Binding-site contacts:
Ligand atom CAM contacts residue ASN108 of chain 1.B at 3.7 Å.
Ligand atom NAG contacts residue NDP1 of chain 1.G at 3.3 Å (h-bond).
Ligand atom C6 contacts residue PHE58 of chain 1.B at 3.7 Å (hydrophobic).
Ligand atom C4 contacts residue ASP54 of chain 1.B at 3.5 Å.
Ligand atom N1 contacts residue CYS15 of chain 1.B at 3.5 Å.
Ligand atom N1 contacts residue ILE14 of chain 1.B at 3.4 Å (h-bond).
Ligand atom C2 contacts residue PHE58 of chain 1.B at 3.8 Å (hydrophobic).
Ligand atom CBA contacts residue PHE116 of chain 1.B at 3.4 Å (hydrophobic).
Ligand atom C5 contacts residue NDP1 of chain 1.G at 3.5 Å.
Ligand atom CAP contacts residue PHE58 of chain 1.B at 3.7 Å (hydrophobic).
Ligand atom OBD contacts residue ARG122 of chain 1.B at 3.1 Å (salt-bridge).
Ligand atom CAJ contacts residue ASP54 of chain 1.B at 3.5 Å.
Ligand atom OBC contacts residue ARG122 of chain 1.B at 3.0 Å (salt-bridge).
Ligand atom CAY contacts residue PHE116 of chain 1.B at 3.8 Å (hydrophobic).
Ligand atom OBD contacts residue PHE58 of chain 1.B at 3.3 Å.
Ligand atom CAM contacts residue LEU46 of chain 1.B at 3.6 Å (hydrophobic).
Ligand atom NAG contacts residue ILE14 of chain 1.B at 2.9 Å (h-bond).
Ligand atom C6 contacts residue ILE14 of chain 1.B at 3.6 Å (hydrophobic).
Ligand atom N1 contacts residue NDP1 of chain 1.G at 3.6 Å.
Ligand atom NAG contacts residue LEU164 of chain 1.B at 3.3 Å (h-bond).
Ligand atom CAM contacts residue NDP1 of chain 1.G at 3.2 Å.
Ligand atom CL contacts residue ILE112 of chain 1.B at 3.8 Å.
Ligand atom CAS contacts residue LEU46 of chain 1.B at 3.6 Å (hydrophobic).
Ligand atom C6 contacts residue NDP1 of chain 1.G at 3.2 Å.
Ligand atom NAH contacts residue ILE14 of chain 1.B at 3.7 Å.
Ligand atom CBB contacts residue ARG122 of chain 1.B at 3.4 Å.
Ligand atom C2 contacts residue ASP54 of chain 1.B at 3.5 Å.
Ligand atom N1 contacts residue ALA16 of chain 1.B at 3.8 Å.
Ligand atom CAI contacts residue NDP1 of chain 1.G at 3.6 Å.
Ligand atom OBC contacts residue ARG59 of chain 1.B at 3.6 Å.
Ligand atom CAN contacts residue NDP1 of chain 1.G at 3.6 Å.
Ligand atom CAN contacts residue ASN108 of chain 1.B at 2.9 Å.
Ligand atom N1 contacts residue PHE58 of chain 1.B at 3.6 Å.
Ligand atom NAH contacts residue CYS15 of chain 1.B at 3.6 Å.
Ligand atom NAH contacts residue ASP54 of chain 1.B at 2.9 Å (salt-bridge).
Ligand atom N3 contacts residue ASP54 of chain 1.B at 2.7 Å (salt-bridge).
Ligand atom CAL contacts residue NDP1 of chain 1.G at 3.1 Å.
Ligand atom NAH contacts residue THR185 of chain 1.B at 3.5 Å (h-bond).
Ligand atom NAG contacts residue TYR170 of chain 1.B at 3.4 Å (h-bond).
Ligand atom CAO contacts residue ASN108 of chain 1.B at 3.7 Å.

Sequence of chain 1.B:
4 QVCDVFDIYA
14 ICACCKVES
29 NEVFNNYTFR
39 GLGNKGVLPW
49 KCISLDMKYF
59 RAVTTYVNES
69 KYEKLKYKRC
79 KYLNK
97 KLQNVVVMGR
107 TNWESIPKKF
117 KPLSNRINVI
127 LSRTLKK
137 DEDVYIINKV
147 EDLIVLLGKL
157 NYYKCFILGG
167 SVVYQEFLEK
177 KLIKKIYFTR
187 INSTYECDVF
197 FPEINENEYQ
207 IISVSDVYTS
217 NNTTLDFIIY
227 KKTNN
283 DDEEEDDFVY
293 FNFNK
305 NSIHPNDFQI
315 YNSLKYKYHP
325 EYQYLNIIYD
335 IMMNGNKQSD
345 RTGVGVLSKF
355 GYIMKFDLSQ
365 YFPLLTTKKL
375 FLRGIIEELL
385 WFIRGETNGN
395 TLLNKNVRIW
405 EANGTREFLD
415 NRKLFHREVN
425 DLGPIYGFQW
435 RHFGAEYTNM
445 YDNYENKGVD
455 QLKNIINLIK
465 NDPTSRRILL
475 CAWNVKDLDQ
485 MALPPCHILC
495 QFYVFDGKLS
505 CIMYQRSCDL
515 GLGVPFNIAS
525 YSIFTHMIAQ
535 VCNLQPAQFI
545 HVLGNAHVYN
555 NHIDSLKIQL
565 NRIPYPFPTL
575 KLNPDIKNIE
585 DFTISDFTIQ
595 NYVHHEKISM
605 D

This protein binds this small molecule.
Small molecule (SMILES): Nc1nc(N)c(-c2cccc(Cl)c2)c(COc2cccc(OCCCC(=O)O)c2)n1